This protein binds this small molecule.
Small molecule (SMILES): CC(C)[C@H](NC(=O)[C@@H](NC(=O)[C@H](C)NC(=O)[C@@H]1CCCN1C(=O)[C@@H](N)Cc1ccccc1)[C@@H](C)OP(=O)(O)O)C(=O)O

Sequence of chain 2.A:
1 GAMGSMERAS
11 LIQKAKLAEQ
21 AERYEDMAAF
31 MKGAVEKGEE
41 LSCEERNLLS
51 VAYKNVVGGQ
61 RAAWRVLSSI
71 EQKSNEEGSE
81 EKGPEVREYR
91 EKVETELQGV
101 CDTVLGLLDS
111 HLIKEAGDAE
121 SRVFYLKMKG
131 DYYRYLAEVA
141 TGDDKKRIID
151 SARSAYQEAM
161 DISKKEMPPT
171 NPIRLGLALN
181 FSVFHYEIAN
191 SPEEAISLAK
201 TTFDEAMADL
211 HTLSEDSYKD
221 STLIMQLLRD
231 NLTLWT

Binding-site contacts:
Ligand atom O1P contacts residue LYS54 of chain 2.A at 2.7 Å (salt-bridge).
Ligand atom CB contacts residue ASN231 of chain 2.A at 3.6 Å.
Ligand atom CD2 contacts residue ARG65 of chain 2.A at 3.9 Å.
Ligand atom O3P contacts residue TYR135 of chain 2.A at 2.6 Å (h-bond).
Ligand atom CA contacts residue ASN231 of chain 2.A at 3.7 Å.
Ligand atom O contacts residue VAL183 of chain 2.A at 3.5 Å.
Ligand atom C contacts residue LYS127 of chain 2.A at 3.8 Å.
Ligand atom C contacts residue ASN180 of chain 2.A at 3.6 Å.
Ligand atom C contacts residue ASN231 of chain 2.A at 3.9 Å.
Ligand atom CA contacts residue ASN180 of chain 2.A at 3.2 Å.
Ligand atom O contacts residue ASN180 of chain 2.A at 2.9 Å (h-bond).
Ligand atom CG2 contacts residue ARG134 of chain 2.A at 3.8 Å.
Ligand atom O1P contacts residue ARG61 of chain 2.A at 2.9 Å (salt-bridge).
Ligand atom C contacts residue ASN231 of chain 2.A at 3.7 Å.
Ligand atom O2P contacts residue ARG134 of chain 2.A at 2.9 Å (salt-bridge).
Ligand atom P contacts residue LYS54 of chain 2.A at 3.6 Å.
Ligand atom CG1 contacts residue LEU227 of chain 2.A at 3.4 Å (hydrophobic).
Ligand atom N contacts residue ASN180 of chain 2.A at 3.0 Å (h-bond).
Ligand atom O3P contacts residue ARG134 of chain 2.A at 2.9 Å (salt-bridge).
Ligand atom CG2 contacts residue GLY176 of chain 2.A at 3.6 Å.
Ligand atom N contacts residue LEU179 of chain 2.A at 3.9 Å.
Ligand atom O contacts residue LYS127 of chain 2.A at 2.9 Å (salt-bridge).
Ligand atom O contacts residue LEU179 of chain 2.A at 3.5 Å.
Ligand atom P contacts residue TYR135 of chain 2.A at 3.8 Å.
Ligand atom O2P contacts residue ARG61 of chain 2.A at 2.9 Å (salt-bridge).
Ligand atom CB contacts residue ASN180 of chain 2.A at 3.2 Å.
Ligand atom P contacts residue ARG134 of chain 2.A at 3.8 Å.
Ligand atom CB contacts residue TRP235 of chain 2.A at 3.8 Å (hydrophobic).
Ligand atom N contacts residue ASN231 of chain 2.A at 2.8 Å (h-bond).
Ligand atom CB contacts residue ASN231 of chain 2.A at 3.6 Å.
Ligand atom CG1 contacts residue LEU179 of chain 2.A at 3.8 Å (hydrophobic).
Ligand atom O contacts residue ASN231 of chain 2.A at 3.0 Å (h-bond).
Ligand atom CG contacts residue VAL183 of chain 2.A at 3.8 Å (hydrophobic).
Ligand atom CG2 contacts residue VAL183 of chain 2.A at 3.7 Å (hydrophobic).
Ligand atom P contacts residue ARG61 of chain 2.A at 3.6 Å.
Ligand atom O3P contacts residue LYS54 of chain 2.A at 3.5 Å (salt-bridge).
Ligand atom CA contacts residue LEU179 of chain 2.A at 3.7 Å (hydrophobic).
Ligand atom CG2 contacts residue ASN180 of chain 2.A at 3.6 Å.
Ligand atom CA contacts residue ASN231 of chain 2.A at 3.5 Å.
Ligand atom OXT contacts residue LYS54 of chain 2.A at 3.7 Å.